Sequence of chain 1.L:
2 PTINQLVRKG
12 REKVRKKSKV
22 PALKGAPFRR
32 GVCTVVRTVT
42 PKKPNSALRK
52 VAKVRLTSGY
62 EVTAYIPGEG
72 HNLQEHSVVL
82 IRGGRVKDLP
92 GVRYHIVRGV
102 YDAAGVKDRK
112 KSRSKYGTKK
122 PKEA

Binding-site contacts:
Ligand atom OP1 contacts residue LYS44 of chain 1.L at 3.7 Å.
Ligand atom O2' contacts residue MG1 of chain 1.LC at 2.2 Å.
Ligand atom C2' contacts residue MG1 of chain 1.LC at 3.5 Å.
Ligand atom O3' contacts residue LYS44 of chain 1.L at 4.1 Å.
Ligand atom O4' contacts residue MG1 of chain 1.LC at 4.4 Å.
Ligand atom C3' contacts residue MG1 of chain 1.LC at 4.0 Å.
Ligand atom O3' contacts residue MG1 of chain 1.LC at 3.7 Å.
Ligand atom C1' contacts residue MG1 of chain 1.LC at 4.3 Å.
Ligand atom C4' contacts residue MG1 of chain 1.LC at 4.0 Å.

This small molecule binds to this protein.
Small molecule (SMILES): Nc1ccn([C@@H]2O[C@H](CO)[C@@H](O[P](=O)(O)OC[C@H]3O[C@@H](n4cnc5c(=O)nc(N)[nH]c54)[C@H](O)[C@@H]3O[P](=O)(O)OC[C@H]3O[C@@H](n4ccc(=O)[nH]c4=O)[C@H](O)[C@@H]3O[P](=O)(O)OC[C@H]3O[C@@H](n4cnc5c(N)ncnc54)[C@H](O)[C@@H]3O)[C@H]2O)c(=O)n1